Binding-site contacts:
Ligand atom N contacts residue ALA478 of chain 2.A at 3.1 Å (h-bond).
Ligand atom OXT contacts residue ALA478 of chain 2.A at 4.3 Å.
Ligand atom CG2 contacts residue SER323 of chain 2.A at 4.5 Å.
Ligand atom C contacts residue SER323 of chain 2.A at 3.5 Å.
Ligand atom O contacts residue GLY477 of chain 2.A at 3.2 Å (h-bond).
Ligand atom OXT contacts residue PHE185 of chain 2.A at 4.3 Å.
Ligand atom O contacts residue THR476 of chain 2.A at 4.0 Å.
Ligand atom CB contacts residue GLU137 of chain 2.A at 4.1 Å.
Ligand atom OXT contacts residue SER323 of chain 2.A at 2.7 Å (h-bond).
Ligand atom CA contacts residue PHE185 of chain 2.A at 4.2 Å (hydrophobic).
Ligand atom OXT contacts residue LYS321 of chain 2.A at 4.2 Å.
Ligand atom CA contacts residue GLU137 of chain 2.A at 3.6 Å.
Ligand atom CG2 contacts residue CYS322 of chain 2.A at 3.6 Å (hydrophobic).
Ligand atom OXT contacts residue THR476 of chain 2.A at 3.8 Å.
Ligand atom O contacts residue ALA478 of chain 2.A at 3.0 Å (h-bond).
Ligand atom O contacts residue SER323 of chain 2.A at 3.7 Å.
Ligand atom N contacts residue GLU137 of chain 2.A at 3.0 Å (salt-bridge).
Ligand atom O contacts residue PHE485 of chain 2.A at 3.6 Å.
Ligand atom C contacts residue THR476 of chain 2.A at 4.2 Å.
Ligand atom CG2 contacts residue PHE485 of chain 2.A at 3.7 Å (hydrophobic).
Ligand atom CG1 contacts residue ILE189 of chain 2.A at 3.9 Å (hydrophobic).
Ligand atom CA contacts residue ALA478 of chain 2.A at 4.1 Å (hydrophobic).
Ligand atom CG1 contacts residue PHE185 of chain 2.A at 3.6 Å (hydrophobic).
Ligand atom CG1 contacts residue GLU137 of chain 2.A at 3.3 Å.
Ligand atom CG2 contacts residue PHE185 of chain 2.A at 4.3 Å (hydrophobic).
Ligand atom C contacts residue ALA478 of chain 2.A at 3.6 Å (hydrophobic).
Ligand atom OXT contacts residue GLY477 of chain 2.A at 2.9 Å (h-bond).
Ligand atom CB contacts residue PHE185 of chain 2.A at 3.6 Å (hydrophobic).
Ligand atom CA contacts residue GLY477 of chain 2.A at 4.2 Å.
Ligand atom C contacts residue GLY477 of chain 2.A at 3.2 Å.
Ligand atom N contacts residue GLY477 of chain 2.A at 4.3 Å.

A protein and the small-molecule ligand that binds it are described below.
Small molecule (SMILES): CC(C)[C@H](N)C(=O)O

Sequence of chain 2.A:
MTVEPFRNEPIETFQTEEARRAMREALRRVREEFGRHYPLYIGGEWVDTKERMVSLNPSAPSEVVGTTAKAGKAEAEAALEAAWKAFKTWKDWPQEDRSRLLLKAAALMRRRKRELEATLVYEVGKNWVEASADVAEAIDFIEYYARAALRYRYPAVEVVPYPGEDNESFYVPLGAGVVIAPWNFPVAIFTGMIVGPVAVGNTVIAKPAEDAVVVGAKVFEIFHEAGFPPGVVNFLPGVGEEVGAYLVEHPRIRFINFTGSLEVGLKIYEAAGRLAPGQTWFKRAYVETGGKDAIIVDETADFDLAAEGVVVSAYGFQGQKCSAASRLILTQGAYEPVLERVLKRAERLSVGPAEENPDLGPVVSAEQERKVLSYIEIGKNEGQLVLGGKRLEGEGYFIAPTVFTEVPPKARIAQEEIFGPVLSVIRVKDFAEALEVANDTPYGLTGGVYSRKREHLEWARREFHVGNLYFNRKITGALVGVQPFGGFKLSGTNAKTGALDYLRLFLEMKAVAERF